Sequence of chain 4.PA:
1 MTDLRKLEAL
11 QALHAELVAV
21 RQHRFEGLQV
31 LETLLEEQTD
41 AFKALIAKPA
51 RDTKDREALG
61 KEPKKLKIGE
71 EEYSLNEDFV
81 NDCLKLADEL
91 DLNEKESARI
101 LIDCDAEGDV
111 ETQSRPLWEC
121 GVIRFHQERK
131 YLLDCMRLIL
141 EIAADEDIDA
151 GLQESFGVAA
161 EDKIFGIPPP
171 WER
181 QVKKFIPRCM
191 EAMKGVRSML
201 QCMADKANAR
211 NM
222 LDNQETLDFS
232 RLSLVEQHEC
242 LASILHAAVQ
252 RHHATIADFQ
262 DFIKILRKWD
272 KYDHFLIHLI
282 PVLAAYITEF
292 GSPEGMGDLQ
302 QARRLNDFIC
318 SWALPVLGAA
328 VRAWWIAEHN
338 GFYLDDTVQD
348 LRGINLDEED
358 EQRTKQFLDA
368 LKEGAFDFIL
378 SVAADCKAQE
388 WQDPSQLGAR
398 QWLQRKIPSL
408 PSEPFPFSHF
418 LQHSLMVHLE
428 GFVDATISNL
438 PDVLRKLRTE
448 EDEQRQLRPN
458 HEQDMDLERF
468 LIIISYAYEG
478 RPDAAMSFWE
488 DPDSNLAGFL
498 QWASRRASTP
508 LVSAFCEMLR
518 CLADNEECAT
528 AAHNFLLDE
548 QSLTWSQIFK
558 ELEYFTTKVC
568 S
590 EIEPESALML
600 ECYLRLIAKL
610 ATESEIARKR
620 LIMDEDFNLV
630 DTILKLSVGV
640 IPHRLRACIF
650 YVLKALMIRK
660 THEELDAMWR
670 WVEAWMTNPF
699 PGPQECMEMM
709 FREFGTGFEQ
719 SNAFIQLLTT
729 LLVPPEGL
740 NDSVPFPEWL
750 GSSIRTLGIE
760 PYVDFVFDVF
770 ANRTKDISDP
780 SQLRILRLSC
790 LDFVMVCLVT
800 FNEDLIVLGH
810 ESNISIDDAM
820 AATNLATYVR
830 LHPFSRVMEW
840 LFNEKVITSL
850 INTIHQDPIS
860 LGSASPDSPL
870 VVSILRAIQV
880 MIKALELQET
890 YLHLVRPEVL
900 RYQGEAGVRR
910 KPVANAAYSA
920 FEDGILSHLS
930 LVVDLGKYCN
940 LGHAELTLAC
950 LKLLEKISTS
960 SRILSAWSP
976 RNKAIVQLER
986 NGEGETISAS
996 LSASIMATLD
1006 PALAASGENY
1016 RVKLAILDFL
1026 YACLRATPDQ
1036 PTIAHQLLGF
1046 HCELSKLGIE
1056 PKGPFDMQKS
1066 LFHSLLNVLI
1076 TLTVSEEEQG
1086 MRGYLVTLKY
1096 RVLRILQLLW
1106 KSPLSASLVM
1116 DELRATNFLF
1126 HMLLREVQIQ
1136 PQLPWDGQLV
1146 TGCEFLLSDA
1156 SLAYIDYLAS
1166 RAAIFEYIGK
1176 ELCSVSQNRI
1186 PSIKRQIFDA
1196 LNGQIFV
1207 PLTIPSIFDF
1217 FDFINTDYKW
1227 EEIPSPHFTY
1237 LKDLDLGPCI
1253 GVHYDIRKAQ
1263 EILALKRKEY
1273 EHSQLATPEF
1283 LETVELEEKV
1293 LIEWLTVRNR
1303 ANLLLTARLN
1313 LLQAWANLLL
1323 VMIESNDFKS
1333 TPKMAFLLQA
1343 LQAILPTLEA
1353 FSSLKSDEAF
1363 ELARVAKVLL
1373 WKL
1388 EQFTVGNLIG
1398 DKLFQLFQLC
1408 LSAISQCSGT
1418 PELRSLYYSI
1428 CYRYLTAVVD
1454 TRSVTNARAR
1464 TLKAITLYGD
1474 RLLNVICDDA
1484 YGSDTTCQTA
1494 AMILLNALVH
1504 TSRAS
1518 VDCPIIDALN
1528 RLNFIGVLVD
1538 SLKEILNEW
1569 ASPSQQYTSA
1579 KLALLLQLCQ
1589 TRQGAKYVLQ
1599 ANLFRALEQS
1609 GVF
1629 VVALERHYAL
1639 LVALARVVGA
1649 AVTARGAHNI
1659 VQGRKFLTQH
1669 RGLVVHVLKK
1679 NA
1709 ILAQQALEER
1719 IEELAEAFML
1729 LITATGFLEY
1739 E

This protein binds this small molecule.
Small molecule (SMILES): CC[C@H](C)[C@H](N)C(=O)N[C@@H](CC(C)C)C(=O)N1CCC[C@H]1C(=O)N[C@@H](CCSC)C(=O)N[C@@H](Cc1ccc(O)cc1)C(=O)N[C@@H](CCCCN)C(=O)N[C@@H](CC(C)C)C(=O)N[C@@H](CO)C(=O)N1CCC[C@H]1C=O

Binding-site contacts:
Ligand atom CD1 contacts residue ASN1072 of chain 4.PA at 4.0 Å.
Ligand atom CB contacts residue THR1121 of chain 4.PA at 3.3 Å.
Ligand atom CB contacts residue GLN1063 of chain 4.PA at 4.5 Å.
Ligand atom CA contacts residue HIS1126 of chain 4.PA at 4.3 Å.
Ligand atom CG contacts residue THR1121 of chain 4.PA at 3.3 Å.
Ligand atom OH contacts residue HIS1068 of chain 4.PA at 3.8 Å.
Ligand atom C contacts residue GLN1063 of chain 4.PA at 3.9 Å.
Ligand atom CD1 contacts residue ALA1120 of chain 4.PA at 4.3 Å (hydrophobic).
Ligand atom OH contacts residue ASN1072 of chain 4.PA at 3.1 Å (h-bond).
Ligand atom C contacts residue VAL1202 of chain 4.PA at 4.2 Å (hydrophobic).
Ligand atom CD1 contacts residue PHE1125 of chain 4.PA at 3.6 Å (hydrophobic).
Ligand atom CD2 contacts residue GLN1063 of chain 4.PA at 3.6 Å.
Ligand atom C contacts residue HIS1126 of chain 4.PA at 4.0 Å.
Ligand atom CD2 contacts residue HIS1126 of chain 4.PA at 3.4 Å.
Ligand atom CG contacts residue ASN1072 of chain 4.PA at 4.2 Å.
Ligand atom O contacts residue VAL1202 of chain 4.PA at 3.2 Å.
Ligand atom CE2 contacts residue GLN1063 of chain 4.PA at 3.3 Å.
Ligand atom CD1 contacts residue THR1121 of chain 4.PA at 3.0 Å.
Ligand atom CZ contacts residue ASN1072 of chain 4.PA at 3.5 Å.
Ligand atom CG contacts residue HIS1126 of chain 4.PA at 4.3 Å.
Ligand atom CD2 contacts residue THR1121 of chain 4.PA at 4.0 Å.
Ligand atom O contacts residue HIS1126 of chain 4.PA at 3.3 Å (h-bond).
Ligand atom CG2 contacts residue GLN1063 of chain 4.PA at 3.3 Å.
Ligand atom CG contacts residue GLN1063 of chain 4.PA at 4.3 Å.
Ligand atom CE2 contacts residue ASN1072 of chain 4.PA at 4.4 Å.
Ligand atom O contacts residue GLN1063 of chain 4.PA at 2.9 Å (h-bond).
Ligand atom CD2 contacts residue LEU1129 of chain 4.PA at 4.2 Å (hydrophobic).
Ligand atom O contacts residue THR1121 of chain 4.PA at 4.0 Å.
Ligand atom CD2 contacts residue THR1121 of chain 4.PA at 4.3 Å.
Ligand atom CE1 contacts residue THR1121 of chain 4.PA at 3.9 Å.
Ligand atom SD contacts residue ASN1072 of chain 4.PA at 3.7 Å.
Ligand atom CD1 contacts residue GLN1063 of chain 4.PA at 3.8 Å.
Ligand atom CZ contacts residue GLN1063 of chain 4.PA at 4.1 Å.
Ligand atom CE1 contacts residue ASN1072 of chain 4.PA at 3.3 Å.
Ligand atom CG contacts residue ALA1120 of chain 4.PA at 4.4 Å (hydrophobic).
Ligand atom CD2 contacts residue ALA1120 of chain 4.PA at 3.5 Å (hydrophobic).
Ligand atom CA contacts residue GLN1063 of chain 4.PA at 4.3 Å.
Ligand atom CD2 contacts residue PHE1125 of chain 4.PA at 4.2 Å (hydrophobic).
Ligand atom CD1 contacts residue ASN1122 of chain 4.PA at 4.3 Å.
Ligand atom OH contacts residue GLN1063 of chain 4.PA at 3.7 Å.